Sequence of chain 1.C:
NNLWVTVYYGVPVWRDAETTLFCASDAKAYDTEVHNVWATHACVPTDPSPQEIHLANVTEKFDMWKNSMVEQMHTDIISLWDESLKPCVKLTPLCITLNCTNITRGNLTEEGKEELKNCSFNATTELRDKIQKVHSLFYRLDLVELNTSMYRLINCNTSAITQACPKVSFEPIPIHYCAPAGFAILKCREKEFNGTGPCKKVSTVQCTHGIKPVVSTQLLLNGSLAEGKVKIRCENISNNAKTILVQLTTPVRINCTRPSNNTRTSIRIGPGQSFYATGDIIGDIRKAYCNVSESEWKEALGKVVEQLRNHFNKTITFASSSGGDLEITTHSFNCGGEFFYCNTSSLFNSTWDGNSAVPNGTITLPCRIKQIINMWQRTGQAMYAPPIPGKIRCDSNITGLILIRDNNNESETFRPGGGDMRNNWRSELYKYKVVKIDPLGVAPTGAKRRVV

A small-molecule ligand and the protein it binds are described below.
Small molecule (SMILES): CC(=O)N[C@H]1[C@H](O[C@H]2[C@H](O)[C@@H](NC(C)=O)CO[C@@H]2CO)O[C@H](CO)[C@@H](O)[C@@H]1O

Binding-site contacts:
Ligand atom C7 contacts residue ASN129 of chain 1.C at 3.5 Å.
Ligand atom C1 contacts residue ASN129 of chain 1.C at 1.4 Å.
Ligand atom C8 contacts residue SER127 of chain 1.C at 3.8 Å.
Ligand atom C2 contacts residue ASN129 of chain 1.C at 2.5 Å.
Ligand atom O5 contacts residue ASN129 of chain 1.C at 2.4 Å (h-bond).
Ligand atom C5 contacts residue ASN129 of chain 1.C at 3.7 Å.
Ligand atom O7 contacts residue ASN129 of chain 1.C at 3.6 Å.
Ligand atom C8 contacts residue MET165 of chain 1.C at 4.2 Å (hydrophobic).
Ligand atom C8 contacts residue THR100 of chain 1.C at 4.0 Å.
Ligand atom C3 contacts residue ASN129 of chain 1.C at 3.8 Å.
Ligand atom C8 contacts residue PHE128 of chain 1.C at 3.9 Å (hydrophobic).
Ligand atom O7 contacts residue THR100 of chain 1.C at 4.4 Å.
Ligand atom C4 contacts residue ASN129 of chain 1.C at 4.2 Å.
Ligand atom C8 contacts residue ASN129 of chain 1.C at 4.4 Å.
Ligand atom N2 contacts residue ASN129 of chain 1.C at 2.9 Å (h-bond).
Ligand atom C8 contacts residue ASN102 of chain 1.C at 3.7 Å.